Binding-site contacts:
Ligand atom C contacts residue ARG266 of chain 2.B at 3.4 Å.
Ligand atom CB contacts residue LEU36 of chain 2.B at 3.8 Å (hydrophobic).
Ligand atom CZ contacts residue PRO26 of chain 2.B at 3.4 Å (hydrophobic).
Ligand atom CE2 contacts residue LEU28 of chain 2.B at 3.6 Å (hydrophobic).
Ligand atom OXT contacts residue GLU63 of chain 2.B at 3.9 Å.
Ligand atom CD2 contacts residue LEU269 of chain 2.B at 3.7 Å (hydrophobic).
Ligand atom OH contacts residue LEU28 of chain 2.B at 3.9 Å.
Ligand atom OXT contacts residue ALA267 of chain 2.B at 4.3 Å.
Ligand atom N contacts residue ALA267 of chain 2.B at 4.3 Å.
Ligand atom N contacts residue ARG266 of chain 2.B at 3.1 Å (salt-bridge).
Ligand atom C contacts residue ARG33 of chain 2.B at 4.3 Å.
Ligand atom O contacts residue ARG33 of chain 2.B at 3.2 Å (salt-bridge).
Ligand atom OH contacts residue PRO26 of chain 2.B at 2.7 Å (h-bond).
Ligand atom C contacts residue ARG59 of chain 2.B at 4.2 Å.
Ligand atom OXT contacts residue ARG266 of chain 2.B at 2.8 Å (salt-bridge).
Ligand atom CD1 contacts residue ARG33 of chain 2.B at 3.6 Å.
Ligand atom CE2 contacts residue LEU25 of chain 2.B at 4.3 Å (hydrophobic).
Ligand atom OXT contacts residue ARG59 of chain 2.B at 3.8 Å.
Ligand atom CA contacts residue GLU63 of chain 2.B at 3.7 Å.
Ligand atom CA contacts residue ARG266 of chain 2.B at 4.1 Å.
Ligand atom OH contacts residue LEU271 of chain 2.B at 4.1 Å.
Ligand atom CB contacts residue LEU28 of chain 2.B at 4.1 Å (hydrophobic).
Ligand atom CE1 contacts residue LEU28 of chain 2.B at 3.4 Å (hydrophobic).
Ligand atom O contacts residue ARG266 of chain 2.B at 2.6 Å (salt-bridge).
Ligand atom CE1 contacts residue PRO26 of chain 2.B at 3.2 Å (hydrophobic).
Ligand atom C contacts residue GLU63 of chain 2.B at 4.0 Å.
Ligand atom CZ contacts residue LEU28 of chain 2.B at 3.4 Å (hydrophobic).
Ligand atom CZ contacts residue LEU25 of chain 2.B at 4.0 Å (hydrophobic).
Ligand atom CG contacts residue LEU28 of chain 2.B at 3.9 Å (hydrophobic).
Ligand atom CD2 contacts residue LEU28 of chain 2.B at 3.9 Å (hydrophobic).
Ligand atom CE2 contacts residue LEU269 of chain 2.B at 3.7 Å (hydrophobic).
Ligand atom CB contacts residue ARG33 of chain 2.B at 4.0 Å.
Ligand atom O contacts residue LEU36 of chain 2.B at 4.3 Å.
Ligand atom O contacts residue ARG59 of chain 2.B at 4.3 Å.
Ligand atom N contacts residue GLU63 of chain 2.B at 3.1 Å (salt-bridge).
Ligand atom CE1 contacts residue LEU25 of chain 2.B at 4.1 Å (hydrophobic).
Ligand atom CD1 contacts residue LEU25 of chain 2.B at 4.3 Å (hydrophobic).
Ligand atom CE2 contacts residue LEU281 of chain 2.B at 4.3 Å (hydrophobic).
Ligand atom CG contacts residue ARG33 of chain 2.B at 4.2 Å.
Ligand atom CD1 contacts residue LEU28 of chain 2.B at 3.5 Å (hydrophobic).

Sequence of chain 2.B:
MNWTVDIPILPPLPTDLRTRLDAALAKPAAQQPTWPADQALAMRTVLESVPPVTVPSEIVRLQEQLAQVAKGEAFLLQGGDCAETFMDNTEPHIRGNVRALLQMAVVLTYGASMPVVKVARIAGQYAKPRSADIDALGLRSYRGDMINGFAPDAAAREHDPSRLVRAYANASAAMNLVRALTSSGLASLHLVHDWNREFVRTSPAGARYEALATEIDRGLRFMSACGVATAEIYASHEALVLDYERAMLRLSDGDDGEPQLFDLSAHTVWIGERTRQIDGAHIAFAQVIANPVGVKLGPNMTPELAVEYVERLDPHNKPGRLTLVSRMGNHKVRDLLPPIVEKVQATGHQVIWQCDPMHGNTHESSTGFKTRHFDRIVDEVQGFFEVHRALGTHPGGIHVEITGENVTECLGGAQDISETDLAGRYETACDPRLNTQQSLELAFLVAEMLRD

The small molecule below binds the protein below.
Small molecule (SMILES): N[C@@H](Cc1ccc(O)cc1)C(=O)O